Binding-site contacts:
Ligand atom C24 contacts residue GLN53 of chain 1.A at 3.6 Å.
Ligand atom O5 contacts residue GLN53 of chain 1.A at 3.6 Å.
Ligand atom O6 contacts residue GAL1 of chain 1.G at 1.4 Å.
Ligand atom C25 contacts residue PRO51 of chain 1.A at 4.5 Å (hydrophobic).
Ligand atom O5 contacts residue HIS50 of chain 1.A at 3.6 Å.
Ligand atom C29 contacts residue GAL1 of chain 1.G at 2.7 Å.
Ligand atom C28 contacts residue GLN53 of chain 1.A at 4.5 Å.
Ligand atom C30 contacts residue TYR36 of chain 1.A at 4.0 Å (hydrophobic).
Ligand atom C28 contacts residue HIS50 of chain 1.A at 3.4 Å.
Ligand atom C30 contacts residue HIS50 of chain 1.A at 3.9 Å.
Ligand atom O6 contacts residue HIS50 of chain 1.A at 4.5 Å.
Ligand atom C31 contacts residue PRO38 of chain 1.A at 3.9 Å (hydrophobic).
Ligand atom C25 contacts residue HIS50 of chain 1.A at 4.4 Å.
Ligand atom C23 contacts residue PRO51 of chain 1.A at 4.2 Å (hydrophobic).
Ligand atom C29 contacts residue HIS50 of chain 1.A at 3.2 Å.
Ligand atom O4 contacts residue PRO51 of chain 1.A at 4.2 Å.
Ligand atom C25 contacts residue GLN53 of chain 1.A at 4.1 Å.
Ligand atom C29 contacts residue GLN53 of chain 1.A at 4.0 Å.
Ligand atom C31 contacts residue GAL1 of chain 1.G at 3.5 Å.
Ligand atom O6 contacts residue TYR36 of chain 1.A at 3.7 Å.
Ligand atom C28 contacts residue GAL1 of chain 1.G at 4.1 Å.
Ligand atom C24 contacts residue PRO51 of chain 1.A at 3.8 Å (hydrophobic).
Ligand atom C27 contacts residue HIS50 of chain 1.A at 4.1 Å.
Ligand atom C30 contacts residue GAL1 of chain 1.G at 2.3 Å.
Ligand atom O6 contacts residue PRO38 of chain 1.A at 4.0 Å.

Sequence of chain 1.A:
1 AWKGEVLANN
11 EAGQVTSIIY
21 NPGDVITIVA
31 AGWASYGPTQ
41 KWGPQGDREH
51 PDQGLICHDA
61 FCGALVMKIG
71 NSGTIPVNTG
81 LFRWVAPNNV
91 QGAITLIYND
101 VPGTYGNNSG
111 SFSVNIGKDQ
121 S

The small molecule below binds the protein below.
Small molecule (SMILES): O=c1ccc2nc3ccc(O)cc3oc-2c1